Binding-site contacts:
Ligand atom C5 contacts residue PHE187 of chain 1.B at 3.7 Å (hydrophobic).
Ligand atom C1 contacts residue PHE187 of chain 1.B at 4.0 Å (hydrophobic).
Ligand atom C7 contacts residue ASN317 of chain 1.B at 3.4 Å.
Ligand atom C8 contacts residue GLU383 of chain 1.B at 3.2 Å.
Ligand atom C1 contacts residue ASN317 of chain 1.B at 1.4 Å.
Ligand atom O5 contacts residue PHE321 of chain 1.B at 3.6 Å.
Ligand atom C3 contacts residue PHE187 of chain 1.B at 4.1 Å (hydrophobic).
Ligand atom O6 contacts residue PHE321 of chain 1.B at 3.1 Å.
Ligand atom C8 contacts residue LYS385 of chain 1.B at 4.4 Å.
Ligand atom O7 contacts residue ASN317 of chain 1.B at 3.6 Å (h-bond).
Ligand atom N2 contacts residue PHE187 of chain 1.B at 4.4 Å.
Ligand atom O5 contacts residue ASN317 of chain 1.B at 2.4 Å (h-bond).
Ligand atom C8 contacts residue ASN317 of chain 1.B at 4.5 Å.
Ligand atom C4 contacts residue ASN317 of chain 1.B at 4.2 Å.
Ligand atom C8 contacts residue ILE384 of chain 1.B at 4.1 Å (hydrophobic).
Ligand atom O4 contacts residue PHE187 of chain 1.B at 3.8 Å.
Ligand atom C6 contacts residue PHE321 of chain 1.B at 4.3 Å (hydrophobic).
Ligand atom O7 contacts residue PHE187 of chain 1.B at 3.5 Å.
Ligand atom C6 contacts residue PHE187 of chain 1.B at 4.1 Å (hydrophobic).
Ligand atom C8 contacts residue TRP641 of chain 1.D at 4.0 Å (hydrophobic).
Ligand atom C5 contacts residue ASN317 of chain 1.B at 3.7 Å.
Ligand atom O7 contacts residue TRP641 of chain 1.D at 3.9 Å.
Ligand atom N2 contacts residue ASN317 of chain 1.B at 2.9 Å (h-bond).
Ligand atom C3 contacts residue ASN317 of chain 1.B at 3.8 Å.
Ligand atom C6 contacts residue GLU383 of chain 1.B at 3.4 Å.
Ligand atom C1 contacts residue PHE321 of chain 1.B at 4.4 Å (hydrophobic).
Ligand atom O6 contacts residue GLU383 of chain 1.B at 3.0 Å (salt-bridge).
Ligand atom O6 contacts residue PHE187 of chain 1.B at 3.9 Å.
Ligand atom C4 contacts residue PHE187 of chain 1.B at 4.2 Å (hydrophobic).
Ligand atom O5 contacts residue PHE187 of chain 1.B at 4.3 Å.
Ligand atom C7 contacts residue PHE187 of chain 1.B at 3.7 Å (hydrophobic).
Ligand atom C7 contacts residue TRP641 of chain 1.D at 4.1 Å (hydrophobic).
Ligand atom C2 contacts residue ASN317 of chain 1.B at 2.5 Å.
Ligand atom C8 contacts residue PHE187 of chain 1.B at 3.6 Å (hydrophobic).

The protein below binds the small molecule below.
Small molecule (SMILES): CC(=O)N[C@H]1[C@H](O[C@H]2[C@H](O)[C@@H](NC(C)=O)CO[C@@H]2CO)O[C@H](CO)[C@@H](O)[C@@H]1O

Sequence of chain 1.B:
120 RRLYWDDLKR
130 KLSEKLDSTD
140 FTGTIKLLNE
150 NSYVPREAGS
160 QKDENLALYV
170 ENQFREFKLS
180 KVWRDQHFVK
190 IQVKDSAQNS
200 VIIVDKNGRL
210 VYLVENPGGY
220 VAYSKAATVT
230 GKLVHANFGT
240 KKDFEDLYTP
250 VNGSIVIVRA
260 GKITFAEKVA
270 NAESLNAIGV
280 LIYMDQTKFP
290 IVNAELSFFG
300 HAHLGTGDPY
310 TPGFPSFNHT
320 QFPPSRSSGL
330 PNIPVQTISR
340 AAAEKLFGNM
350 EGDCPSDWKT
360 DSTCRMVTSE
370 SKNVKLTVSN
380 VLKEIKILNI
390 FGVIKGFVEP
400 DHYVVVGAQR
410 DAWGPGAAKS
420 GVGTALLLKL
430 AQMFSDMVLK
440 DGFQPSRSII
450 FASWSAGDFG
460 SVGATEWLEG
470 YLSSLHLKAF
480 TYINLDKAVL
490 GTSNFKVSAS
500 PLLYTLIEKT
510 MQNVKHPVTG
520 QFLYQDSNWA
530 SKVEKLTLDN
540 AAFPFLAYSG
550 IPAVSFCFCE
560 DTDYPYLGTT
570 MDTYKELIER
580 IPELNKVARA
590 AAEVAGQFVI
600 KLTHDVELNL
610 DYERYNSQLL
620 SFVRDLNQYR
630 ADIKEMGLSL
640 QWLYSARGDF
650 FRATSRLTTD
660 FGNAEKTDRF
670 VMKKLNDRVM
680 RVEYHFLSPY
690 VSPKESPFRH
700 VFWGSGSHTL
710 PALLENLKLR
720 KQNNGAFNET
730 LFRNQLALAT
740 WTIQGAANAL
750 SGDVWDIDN

Sequence of chain 1.D:
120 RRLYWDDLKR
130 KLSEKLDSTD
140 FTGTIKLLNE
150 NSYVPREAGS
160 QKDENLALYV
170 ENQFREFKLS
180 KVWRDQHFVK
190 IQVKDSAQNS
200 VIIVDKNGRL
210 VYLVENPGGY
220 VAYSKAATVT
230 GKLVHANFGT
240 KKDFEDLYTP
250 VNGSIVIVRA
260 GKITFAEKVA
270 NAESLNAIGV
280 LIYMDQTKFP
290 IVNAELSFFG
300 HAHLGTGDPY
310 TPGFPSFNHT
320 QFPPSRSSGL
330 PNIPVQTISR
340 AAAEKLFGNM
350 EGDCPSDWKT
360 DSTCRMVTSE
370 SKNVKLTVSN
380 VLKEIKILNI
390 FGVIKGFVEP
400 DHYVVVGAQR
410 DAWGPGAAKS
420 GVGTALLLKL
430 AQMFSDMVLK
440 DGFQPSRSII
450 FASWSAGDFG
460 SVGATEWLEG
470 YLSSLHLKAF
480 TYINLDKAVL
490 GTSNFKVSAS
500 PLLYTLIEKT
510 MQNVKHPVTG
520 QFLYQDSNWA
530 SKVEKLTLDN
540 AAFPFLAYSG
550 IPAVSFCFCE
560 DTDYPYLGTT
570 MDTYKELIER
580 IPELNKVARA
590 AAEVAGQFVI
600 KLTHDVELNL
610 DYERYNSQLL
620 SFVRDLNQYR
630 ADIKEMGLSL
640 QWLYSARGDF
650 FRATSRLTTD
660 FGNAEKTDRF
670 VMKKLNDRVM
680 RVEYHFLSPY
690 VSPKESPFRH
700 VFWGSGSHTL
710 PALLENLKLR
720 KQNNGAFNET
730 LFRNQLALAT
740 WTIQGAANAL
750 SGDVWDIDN